Binding-site contacts:
Ligand atom O3 contacts residue W4Z1 of chain 1.F at 4.2 Å.
Ligand atom C6 contacts residue LEU388 of chain 1.A at 3.8 Å (hydrophobic).
Ligand atom O6 contacts residue LEU388 of chain 1.A at 4.1 Å.
Ligand atom O5 contacts residue ASN151 of chain 1.A at 4.3 Å.
Ligand atom O2 contacts residue ARG71 of chain 1.A at 3.8 Å.
Ligand atom C5 contacts residue LEU388 of chain 1.A at 4.5 Å (hydrophobic).
Ligand atom O4 contacts residue ASP43 of chain 1.A at 2.6 Å (salt-bridge).
Ligand atom O6 contacts residue ASN151 of chain 1.A at 3.0 Å (h-bond).
Ligand atom O2 contacts residue W4Z1 of chain 1.F at 2.8 Å (h-bond).
Ligand atom O5 contacts residue TRP276 of chain 1.A at 4.0 Å.
Ligand atom O3 contacts residue THR42 of chain 1.A at 3.6 Å.
Ligand atom O6 contacts residue PHE278 of chain 1.A at 3.5 Å.
Ligand atom O3 contacts residue GLN76 of chain 1.A at 4.2 Å.
Ligand atom C5 contacts residue W4Z1 of chain 1.F at 3.0 Å.
Ligand atom C6 contacts residue W4Z1 of chain 1.F at 4.3 Å.
Ligand atom O3 contacts residue PRO40 of chain 1.A at 3.4 Å.
Ligand atom C3 contacts residue THR42 of chain 1.A at 4.5 Å.
Ligand atom C3 contacts residue ASP43 of chain 1.A at 3.7 Å.
Ligand atom C1 contacts residue W4Z1 of chain 1.F at 1.4 Å.
Ligand atom O4 contacts residue LEU388 of chain 1.A at 3.5 Å.
Ligand atom C6 contacts residue PHE278 of chain 1.A at 4.0 Å (hydrophobic).
Ligand atom O5 contacts residue W4Z1 of chain 1.F at 2.4 Å (h-bond).
Ligand atom C6 contacts residue ASN151 of chain 1.A at 3.9 Å.
Ligand atom C4 contacts residue ASP43 of chain 1.A at 3.5 Å.
Ligand atom C3 contacts residue W4Z1 of chain 1.F at 2.9 Å.
Ligand atom O6 contacts residue TRP276 of chain 1.A at 3.4 Å.
Ligand atom O4 contacts residue W4Z1 of chain 1.F at 4.5 Å.
Ligand atom O2 contacts residue PRO73 of chain 1.A at 4.1 Å.
Ligand atom C4 contacts residue THR42 of chain 1.A at 4.3 Å.
Ligand atom O3 contacts residue ASP43 of chain 1.A at 3.0 Å (salt-bridge).
Ligand atom C5 contacts residue ASN151 of chain 1.A at 3.7 Å.
Ligand atom C4 contacts residue W4Z1 of chain 1.F at 3.5 Å.
Ligand atom C2 contacts residue W4Z1 of chain 1.F at 2.4 Å.
Ligand atom O2 contacts residue GLN76 of chain 1.A at 3.8 Å.

Sequence of chain 1.A:
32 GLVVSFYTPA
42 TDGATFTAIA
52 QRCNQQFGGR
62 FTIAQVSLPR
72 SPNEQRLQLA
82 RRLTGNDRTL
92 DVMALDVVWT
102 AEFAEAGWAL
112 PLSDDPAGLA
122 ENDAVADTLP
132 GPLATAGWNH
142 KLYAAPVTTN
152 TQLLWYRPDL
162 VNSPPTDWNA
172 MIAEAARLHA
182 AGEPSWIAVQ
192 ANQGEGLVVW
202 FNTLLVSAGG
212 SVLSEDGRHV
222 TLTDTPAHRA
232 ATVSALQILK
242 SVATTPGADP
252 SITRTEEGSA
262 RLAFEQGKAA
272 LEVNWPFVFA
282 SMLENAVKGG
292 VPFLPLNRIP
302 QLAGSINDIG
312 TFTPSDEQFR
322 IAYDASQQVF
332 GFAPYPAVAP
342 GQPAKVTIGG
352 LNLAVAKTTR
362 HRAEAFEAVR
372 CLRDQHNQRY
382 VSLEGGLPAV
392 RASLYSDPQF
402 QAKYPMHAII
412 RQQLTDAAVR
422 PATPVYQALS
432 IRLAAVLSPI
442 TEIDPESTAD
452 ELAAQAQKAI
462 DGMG

A small-molecule ligand and the protein it binds are described below.
Small molecule (SMILES): OC[C@H]1O[C@H](O)[C@H](O)[C@@H](O)[C@@H]1O